The small molecule below binds the protein below.
Small molecule (SMILES): Cc1cc(CCCCCOc2ccc(C3=N[C@@H](C)CO3)cc2)on1

Sequence of chain 38.C:
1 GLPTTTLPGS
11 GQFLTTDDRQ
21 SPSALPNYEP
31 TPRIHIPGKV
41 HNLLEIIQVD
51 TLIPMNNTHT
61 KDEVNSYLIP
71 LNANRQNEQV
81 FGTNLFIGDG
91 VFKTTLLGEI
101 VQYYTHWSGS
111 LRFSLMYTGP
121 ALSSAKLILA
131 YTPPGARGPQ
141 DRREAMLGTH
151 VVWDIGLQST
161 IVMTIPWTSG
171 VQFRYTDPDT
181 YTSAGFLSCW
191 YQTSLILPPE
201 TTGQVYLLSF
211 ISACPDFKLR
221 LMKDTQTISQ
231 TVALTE

Sequence of chain 37.A:
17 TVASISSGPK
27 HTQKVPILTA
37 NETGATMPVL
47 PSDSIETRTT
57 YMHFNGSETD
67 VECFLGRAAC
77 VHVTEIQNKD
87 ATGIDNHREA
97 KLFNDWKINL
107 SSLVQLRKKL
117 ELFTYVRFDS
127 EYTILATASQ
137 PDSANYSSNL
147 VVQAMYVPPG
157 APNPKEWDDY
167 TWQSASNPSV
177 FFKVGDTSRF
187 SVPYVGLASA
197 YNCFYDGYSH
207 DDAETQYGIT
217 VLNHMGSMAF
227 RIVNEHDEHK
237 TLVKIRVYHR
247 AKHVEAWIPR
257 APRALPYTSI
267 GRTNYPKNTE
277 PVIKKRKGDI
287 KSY

Sequence of chain 37.C:
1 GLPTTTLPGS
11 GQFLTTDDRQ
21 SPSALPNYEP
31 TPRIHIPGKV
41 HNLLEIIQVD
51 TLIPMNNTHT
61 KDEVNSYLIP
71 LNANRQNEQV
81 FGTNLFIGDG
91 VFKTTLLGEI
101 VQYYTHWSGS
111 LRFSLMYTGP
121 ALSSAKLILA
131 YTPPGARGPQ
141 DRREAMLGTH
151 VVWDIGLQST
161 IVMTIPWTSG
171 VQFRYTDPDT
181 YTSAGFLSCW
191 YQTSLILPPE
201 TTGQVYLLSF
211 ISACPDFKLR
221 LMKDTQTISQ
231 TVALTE

Binding-site contacts:
Ligand atom CM1 contacts residue VAL176 of chain 37.A at 3.4 Å (hydrophobic).
Ligand atom C2A contacts residue PHE186 of chain 37.A at 3.6 Å (hydrophobic).
Ligand atom C5A contacts residue VAL176 of chain 37.A at 3.8 Å (hydrophobic).
Ligand atom C1B contacts residue TYR128 of chain 37.A at 3.7 Å (hydrophobic).
Ligand atom N3A contacts residue ALA24 of chain 37.C at 3.9 Å.
Ligand atom C5A contacts residue PHE186 of chain 37.A at 3.7 Å (hydrophobic).
Ligand atom C4B contacts residue PHE186 of chain 37.A at 3.9 Å (hydrophobic).
Ligand atom C3 contacts residue ASN219 of chain 37.A at 3.9 Å.
Ligand atom C6B contacts residue ILE104 of chain 37.A at 3.6 Å (hydrophobic).
Ligand atom C4 contacts residue LEU106 of chain 37.A at 3.6 Å (hydrophobic).
Ligand atom O1 contacts residue ASN219 of chain 37.A at 3.9 Å.
Ligand atom CM1 contacts residue SER175 of chain 37.A at 3.9 Å.
Ligand atom C2A contacts residue TYR152 of chain 37.A at 3.8 Å (hydrophobic).
Ligand atom C1C contacts residue LEU106 of chain 37.A at 3.6 Å (hydrophobic).
Ligand atom C3B contacts residue TYR152 of chain 37.A at 3.6 Å (hydrophobic).
Ligand atom C5B contacts residue PHE186 of chain 37.A at 3.9 Å (hydrophobic).
Ligand atom C5B contacts residue MET224 of chain 37.A at 3.2 Å (hydrophobic).
Ligand atom N3A contacts residue PRO174 of chain 37.A at 3.9 Å.
Ligand atom C4A contacts residue PRO174 of chain 37.A at 3.4 Å (hydrophobic).
Ligand atom N2 contacts residue ASN219 of chain 37.A at 3.0 Å (h-bond).
Ligand atom C5 contacts residue LEU106 of chain 37.A at 3.8 Å (hydrophobic).
Ligand atom C2B contacts residue VAL188 of chain 37.A at 3.3 Å (hydrophobic).
Ligand atom O1A contacts residue PHE186 of chain 37.A at 3.2 Å.
Ligand atom C4C contacts residue VAL191 of chain 37.A at 3.3 Å (hydrophobic).
Ligand atom C4 contacts residue PHE124 of chain 37.A at 3.9 Å (hydrophobic).
Ligand atom C1B contacts residue ILE104 of chain 37.A at 4.0 Å (hydrophobic).
Ligand atom C4 contacts residue TYR197 of chain 37.A at 3.9 Å (hydrophobic).
Ligand atom C5C contacts residue VAL191 of chain 37.A at 3.7 Å (hydrophobic).
Ligand atom CM1 contacts residue LEU14 of chain 38.C at 3.3 Å (hydrophobic).
Ligand atom C4C contacts residue TYR197 of chain 37.A at 4.0 Å (hydrophobic).
Ligand atom C3C contacts residue TYR128 of chain 37.A at 3.3 Å (hydrophobic).
Ligand atom C3B contacts residue VAL188 of chain 37.A at 3.5 Å (hydrophobic).
Ligand atom C4B contacts residue TYR152 of chain 37.A at 4.0 Å (hydrophobic).
Ligand atom C6B contacts residue MET224 of chain 37.A at 3.6 Å (hydrophobic).
Ligand atom C6B contacts residue TYR128 of chain 37.A at 3.4 Å (hydrophobic).
Ligand atom C2C contacts residue TYR197 of chain 37.A at 3.8 Å (hydrophobic).
Ligand atom O1B contacts residue TYR128 of chain 37.A at 3.4 Å (h-bond).
Ligand atom C1B contacts residue VAL188 of chain 37.A at 3.7 Å (hydrophobic).
Ligand atom CM1 contacts residue PRO174 of chain 37.A at 3.8 Å (hydrophobic).
Ligand atom N3A contacts residue TYR152 of chain 37.A at 3.6 Å.